Sequence of chain 1.D:
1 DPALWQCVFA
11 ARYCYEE

This small molecule binds to this protein.
Small molecule (SMILES): CC(=O)Nc1ccc(NC(C)=O)cc1

Binding-site contacts:
Ligand atom NA contacts residue CYS7 of chain 1.D at 3.9 Å.
Ligand atom CG contacts residue CYS7 of chain 1.D at 2.7 Å (hydrophobic).
Ligand atom OB contacts residue CYS7 of chain 1.D at 2.9 Å (h-bond).
Ligand atom CJ contacts residue CYS14 of chain 1.D at 2.8 Å (hydrophobic).
Ligand atom NB contacts residue CYS14 of chain 1.D at 3.7 Å.
Ligand atom OA contacts residue CYS14 of chain 1.D at 3.2 Å (h-bond).
Ligand atom CE contacts residue CYS7 of chain 1.D at 4.2 Å (hydrophobic).
Ligand atom CH contacts residue CYS7 of chain 1.D at 1.8 Å (hydrophobic).
Ligand atom CK contacts residue CYS14 of chain 1.D at 1.9 Å (hydrophobic).
Ligand atom CC contacts residue ALA10 of chain 1.D at 4.3 Å (hydrophobic).
Ligand atom CD contacts residue ALA10 of chain 1.D at 3.4 Å (hydrophobic).
Ligand atom CF contacts residue CYS7 of chain 1.D at 4.2 Å (hydrophobic).
Ligand atom OB contacts residue GLN6 of chain 1.D at 4.3 Å.
Ligand atom NB contacts residue ALA10 of chain 1.D at 4.1 Å.
Ligand atom CE contacts residue ALA10 of chain 1.D at 3.7 Å (hydrophobic).
Ligand atom CD contacts residue ALA11 of chain 1.D at 4.4 Å (hydrophobic).